Sequence of chain 1.B:
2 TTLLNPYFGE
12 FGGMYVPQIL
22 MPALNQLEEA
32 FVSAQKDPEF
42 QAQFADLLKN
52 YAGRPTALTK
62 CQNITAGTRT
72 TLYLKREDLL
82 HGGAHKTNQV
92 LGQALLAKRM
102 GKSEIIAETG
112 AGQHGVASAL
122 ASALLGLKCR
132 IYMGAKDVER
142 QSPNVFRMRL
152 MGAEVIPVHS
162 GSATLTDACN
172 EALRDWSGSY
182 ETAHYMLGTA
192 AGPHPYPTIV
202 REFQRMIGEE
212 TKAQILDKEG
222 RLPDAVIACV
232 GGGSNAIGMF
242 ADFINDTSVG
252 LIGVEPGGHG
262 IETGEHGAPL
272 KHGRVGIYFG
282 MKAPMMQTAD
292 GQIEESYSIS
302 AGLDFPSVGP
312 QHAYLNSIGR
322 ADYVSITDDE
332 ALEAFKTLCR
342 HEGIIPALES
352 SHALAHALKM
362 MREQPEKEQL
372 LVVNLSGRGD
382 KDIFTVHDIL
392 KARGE

This protein binds this small molecule.
Small molecule (SMILES): c1ccc2[nH]cnc2c1

Binding-site contacts:
Ligand atom C5 contacts residue LEU4 of chain 1.B at 3.0 Å (hydrophobic).
Ligand atom C6 contacts residue ASN6 of chain 1.B at 3.8 Å.
Ligand atom N3 contacts residue LEU5 of chain 1.B at 4.4 Å.
Ligand atom C7A contacts residue LEU5 of chain 1.B at 4.2 Å (hydrophobic).
Ligand atom C7 contacts residue LEU5 of chain 1.B at 4.2 Å (hydrophobic).
Ligand atom N3 contacts residue THR3 of chain 1.B at 4.2 Å.
Ligand atom N3 contacts residue PRO7 of chain 1.B at 4.0 Å.
Ligand atom C5 contacts residue ASN6 of chain 1.B at 4.0 Å.
Ligand atom C6 contacts residue LEU4 of chain 1.B at 3.5 Å (hydrophobic).
Ligand atom C2 contacts residue PRO7 of chain 1.B at 4.2 Å (hydrophobic).
Ligand atom C7 contacts residue ASN6 of chain 1.B at 3.7 Å.
Ligand atom C7A contacts residue ASN6 of chain 1.B at 3.6 Å.
Ligand atom C4 contacts residue LEU5 of chain 1.B at 3.7 Å (hydrophobic).
Ligand atom C3A contacts residue THR3 of chain 1.B at 4.2 Å.
Ligand atom N3 contacts residue ASN6 of chain 1.B at 4.1 Å.
Ligand atom C3A contacts residue LEU5 of chain 1.B at 3.9 Å (hydrophobic).
Ligand atom C4 contacts residue LEU4 of chain 1.B at 4.1 Å (hydrophobic).
Ligand atom C4 contacts residue ASN6 of chain 1.B at 4.1 Å.
Ligand atom C2 contacts residue ASN6 of chain 1.B at 3.7 Å.
Ligand atom C4 contacts residue THR3 of chain 1.B at 3.1 Å.
Ligand atom C5 contacts residue THR3 of chain 1.B at 3.4 Å.
Ligand atom C5 contacts residue LEU5 of chain 1.B at 3.7 Å (hydrophobic).
Ligand atom N1 contacts residue ASN6 of chain 1.B at 3.5 Å.
Ligand atom C6 contacts residue LEU5 of chain 1.B at 4.0 Å (hydrophobic).
Ligand atom C3A contacts residue ASN6 of chain 1.B at 3.9 Å.